Binding-site contacts:
Ligand atom C7 contacts residue ASN1074 of chain 1.H at 3.6 Å.
Ligand atom C8 contacts residue GLU1072 of chain 1.H at 3.2 Å.
Ligand atom C7 contacts residue GLU1072 of chain 1.H at 4.4 Å.
Ligand atom C3 contacts residue ASN1074 of chain 1.H at 3.9 Å.
Ligand atom O7 contacts residue ALA706 of chain 1.H at 4.2 Å.
Ligand atom C2 contacts residue ASN1074 of chain 1.H at 2.6 Å.
Ligand atom C5 contacts residue ALA706 of chain 1.H at 3.7 Å (hydrophobic).
Ligand atom C8 contacts residue LYS1073 of chain 1.H at 4.2 Å.
Ligand atom C8 contacts residue ASN1074 of chain 1.H at 4.4 Å.
Ligand atom N2 contacts residue ALA706 of chain 1.H at 4.2 Å.
Ligand atom O5 contacts residue ASN1074 of chain 1.H at 2.4 Å (h-bond).
Ligand atom C4 contacts residue ASN1074 of chain 1.H at 4.3 Å.
Ligand atom C4 contacts residue ALA706 of chain 1.H at 4.3 Å (hydrophobic).
Ligand atom O7 contacts residue ASN1074 of chain 1.H at 3.5 Å (h-bond).
Ligand atom C1 contacts residue ASN1074 of chain 1.H at 1.5 Å.
Ligand atom C7 contacts residue ALA706 of chain 1.H at 4.4 Å (hydrophobic).
Ligand atom O4 contacts residue ALA706 of chain 1.H at 3.8 Å.
Ligand atom N2 contacts residue ASN1074 of chain 1.H at 2.9 Å (h-bond).
Ligand atom C5 contacts residue ASN1074 of chain 1.H at 3.6 Å.
Ligand atom C6 contacts residue ALA706 of chain 1.H at 4.2 Å (hydrophobic).

A protein and the small-molecule ligand that binds it are described below.
Small molecule (SMILES): CC(=O)N[C@H]1[C@H](O[C@H]2[C@H](O)[C@@H](NC(C)=O)CO[C@@H]2CO)O[C@H](CO)[C@@H](O)[C@@H]1O

Sequence of chain 1.H:
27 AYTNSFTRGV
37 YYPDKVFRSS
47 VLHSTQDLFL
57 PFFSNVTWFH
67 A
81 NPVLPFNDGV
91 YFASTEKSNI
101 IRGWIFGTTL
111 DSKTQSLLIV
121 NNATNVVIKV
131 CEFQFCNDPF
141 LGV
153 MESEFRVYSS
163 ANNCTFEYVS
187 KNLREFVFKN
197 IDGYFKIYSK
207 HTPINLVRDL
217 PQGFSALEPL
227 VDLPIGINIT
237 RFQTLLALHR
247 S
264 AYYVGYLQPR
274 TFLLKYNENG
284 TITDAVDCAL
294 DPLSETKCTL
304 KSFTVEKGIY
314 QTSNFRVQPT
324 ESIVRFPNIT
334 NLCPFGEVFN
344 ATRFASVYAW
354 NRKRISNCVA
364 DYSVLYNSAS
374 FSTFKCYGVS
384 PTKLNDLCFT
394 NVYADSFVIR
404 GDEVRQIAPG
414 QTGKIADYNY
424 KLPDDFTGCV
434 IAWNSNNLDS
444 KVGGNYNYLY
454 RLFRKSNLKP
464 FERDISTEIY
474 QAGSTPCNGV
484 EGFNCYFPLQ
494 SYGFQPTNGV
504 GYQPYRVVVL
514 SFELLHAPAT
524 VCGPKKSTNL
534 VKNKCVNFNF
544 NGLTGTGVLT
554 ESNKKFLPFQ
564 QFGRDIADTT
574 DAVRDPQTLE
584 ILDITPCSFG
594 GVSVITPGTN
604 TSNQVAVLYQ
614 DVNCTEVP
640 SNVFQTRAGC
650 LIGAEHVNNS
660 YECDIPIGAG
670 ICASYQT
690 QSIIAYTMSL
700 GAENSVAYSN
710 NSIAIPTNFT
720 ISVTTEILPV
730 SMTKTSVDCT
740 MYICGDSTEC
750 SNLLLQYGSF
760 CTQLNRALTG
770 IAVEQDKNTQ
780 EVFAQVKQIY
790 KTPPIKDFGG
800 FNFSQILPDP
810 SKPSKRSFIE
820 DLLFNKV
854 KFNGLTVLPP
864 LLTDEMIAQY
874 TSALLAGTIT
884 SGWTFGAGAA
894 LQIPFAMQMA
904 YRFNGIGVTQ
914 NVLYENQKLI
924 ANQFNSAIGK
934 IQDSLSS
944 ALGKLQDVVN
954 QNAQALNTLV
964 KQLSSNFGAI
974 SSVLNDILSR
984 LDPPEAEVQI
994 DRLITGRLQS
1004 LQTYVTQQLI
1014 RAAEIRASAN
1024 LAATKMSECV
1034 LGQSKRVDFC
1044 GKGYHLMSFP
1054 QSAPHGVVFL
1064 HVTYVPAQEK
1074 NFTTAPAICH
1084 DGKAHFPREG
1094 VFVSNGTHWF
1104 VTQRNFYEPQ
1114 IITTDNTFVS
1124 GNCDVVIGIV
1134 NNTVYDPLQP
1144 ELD